Sequence of chain 1.I:
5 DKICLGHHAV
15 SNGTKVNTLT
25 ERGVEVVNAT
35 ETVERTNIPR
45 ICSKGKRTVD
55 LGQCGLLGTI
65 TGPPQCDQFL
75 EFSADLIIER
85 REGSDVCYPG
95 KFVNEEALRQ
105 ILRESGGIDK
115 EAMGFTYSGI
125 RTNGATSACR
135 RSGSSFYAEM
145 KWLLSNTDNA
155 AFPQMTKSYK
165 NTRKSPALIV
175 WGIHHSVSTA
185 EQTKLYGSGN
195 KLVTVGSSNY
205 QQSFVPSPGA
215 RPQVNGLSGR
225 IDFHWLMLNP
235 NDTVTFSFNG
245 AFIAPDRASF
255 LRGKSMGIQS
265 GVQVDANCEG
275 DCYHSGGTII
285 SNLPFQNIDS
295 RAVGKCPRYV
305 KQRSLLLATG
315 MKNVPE

Binding-site contacts:
Ligand atom C5 contacts residue ASN32 of chain 1.I at 3.6 Å.
Ligand atom O6 contacts residue LEU52 of chain 1.J at 3.8 Å.
Ligand atom C3 contacts residue ASN32 of chain 1.I at 3.8 Å.
Ligand atom C4 contacts residue ASN32 of chain 1.I at 4.2 Å.
Ligand atom O5 contacts residue THR313 of chain 1.I at 3.3 Å (h-bond).
Ligand atom C6 contacts residue THR34 of chain 1.I at 3.5 Å.
Ligand atom O6 contacts residue THR34 of chain 1.I at 4.1 Å.
Ligand atom C1 contacts residue THR313 of chain 1.I at 3.8 Å.
Ligand atom C6 contacts residue THR313 of chain 1.I at 4.4 Å.
Ligand atom C8 contacts residue THR34 of chain 1.I at 3.8 Å.
Ligand atom O5 contacts residue ASN32 of chain 1.I at 2.3 Å (h-bond).
Ligand atom C1 contacts residue ASN32 of chain 1.I at 1.4 Å.
Ligand atom O7 contacts residue ASN32 of chain 1.I at 3.8 Å.
Ligand atom C5 contacts residue THR313 of chain 1.I at 4.5 Å.
Ligand atom N2 contacts residue ASN32 of chain 1.I at 2.8 Å (h-bond).
Ligand atom C2 contacts residue ASN32 of chain 1.I at 2.5 Å.
Ligand atom C7 contacts residue ASN32 of chain 1.I at 3.5 Å.
Ligand atom C8 contacts residue ASN32 of chain 1.I at 4.5 Å.
Ligand atom O6 contacts residue THR313 of chain 1.I at 3.7 Å.

Sequence of chain 1.J:
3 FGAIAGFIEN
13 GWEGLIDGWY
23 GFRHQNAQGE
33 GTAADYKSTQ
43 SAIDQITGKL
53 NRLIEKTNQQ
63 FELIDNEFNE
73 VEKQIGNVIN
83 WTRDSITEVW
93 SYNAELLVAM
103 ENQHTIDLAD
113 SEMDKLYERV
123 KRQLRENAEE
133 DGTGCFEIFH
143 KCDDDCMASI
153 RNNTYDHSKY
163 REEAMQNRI

The small molecule below binds the protein below.
Small molecule (SMILES): CC(=O)N[C@H]1[C@H](O[C@H]2[C@H](O)[C@@H](NC(C)=O)CO[C@@H]2CO)O[C@H](CO)[C@@H](O[C@@H]2O[C@H](CO)[C@@H](O)[C@H](O)[C@@H]2O)[C@@H]1O